Sequence of chain 1.A:
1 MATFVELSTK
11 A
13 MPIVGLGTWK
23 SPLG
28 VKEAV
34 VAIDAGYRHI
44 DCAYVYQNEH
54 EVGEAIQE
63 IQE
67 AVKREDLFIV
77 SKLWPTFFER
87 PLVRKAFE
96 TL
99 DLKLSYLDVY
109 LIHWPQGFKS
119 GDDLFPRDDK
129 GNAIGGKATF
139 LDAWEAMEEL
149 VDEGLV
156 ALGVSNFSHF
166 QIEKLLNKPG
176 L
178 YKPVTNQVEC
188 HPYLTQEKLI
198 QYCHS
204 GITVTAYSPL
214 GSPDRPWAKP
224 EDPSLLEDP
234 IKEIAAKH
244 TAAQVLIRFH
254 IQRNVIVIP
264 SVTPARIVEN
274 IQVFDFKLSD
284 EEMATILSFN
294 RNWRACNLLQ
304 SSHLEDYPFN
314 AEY

Binding-site contacts:
Ligand atom C1 contacts residue LEU301 of chain 1.A at 3.9 Å (hydrophobic).
Ligand atom N8 contacts residue TRP21 of chain 1.A at 4.0 Å.
Ligand atom O21 contacts residue TRP112 of chain 1.A at 3.0 Å (h-bond).
Ligand atom O23 contacts residue TRP21 of chain 1.A at 3.9 Å.
Ligand atom C13 contacts residue TRP21 of chain 1.A at 3.1 Å (hydrophobic).
Ligand atom C10 contacts residue TRP21 of chain 1.A at 3.5 Å (hydrophobic).
Ligand atom O23 contacts residue TRP220 of chain 1.A at 3.7 Å.
Ligand atom O21 contacts residue HIS111 of chain 1.A at 2.7 Å (h-bond).
Ligand atom O22 contacts residue HIS111 of chain 1.A at 2.8 Å (h-bond).
Ligand atom BR6 contacts residue ARG125 of chain 1.A at 3.9 Å.
Ligand atom BR4 contacts residue TRP80 of chain 1.A at 3.4 Å.
Ligand atom O22 contacts residue NAP1 of chain 1.B at 3.2 Å.
Ligand atom C9 contacts residue PHE123 of chain 1.A at 3.8 Å (hydrophobic).
Ligand atom C5 contacts residue GLN303 of chain 1.A at 3.8 Å.
Ligand atom C4 contacts residue PHE123 of chain 1.A at 3.7 Å (hydrophobic).
Ligand atom BR6 contacts residue GLN303 of chain 1.A at 4.0 Å.
Ligand atom O18 contacts residue PHE123 of chain 1.A at 3.1 Å.
Ligand atom C2 contacts residue LEU301 of chain 1.A at 3.4 Å (hydrophobic).
Ligand atom BR5 contacts residue PHE123 of chain 1.A at 4.1 Å.
Ligand atom BR5 contacts residue LEU301 of chain 1.A at 4.0 Å.
Ligand atom C4 contacts residue LEU301 of chain 1.A at 3.5 Å (hydrophobic).
Ligand atom O22 contacts residue TYR49 of chain 1.A at 2.9 Å (h-bond).
Ligand atom BR4 contacts residue LEU301 of chain 1.A at 3.8 Å.
Ligand atom C3 contacts residue GLN303 of chain 1.A at 3.8 Å.
Ligand atom C11 contacts residue TRP21 of chain 1.A at 3.5 Å (hydrophobic).
Ligand atom C19 contacts residue TRP21 of chain 1.A at 3.6 Å (hydrophobic).
Ligand atom BR7 contacts residue ARG125 of chain 1.A at 4.0 Å.
Ligand atom C2 contacts residue PHE123 of chain 1.A at 3.9 Å (hydrophobic).
Ligand atom O21 contacts residue TRP80 of chain 1.A at 4.1 Å.
Ligand atom O24 contacts residue GLN303 of chain 1.A at 4.0 Å.
Ligand atom C20 contacts residue NAP1 of chain 1.B at 3.5 Å.
Ligand atom BR5 contacts residue TRP80 of chain 1.A at 4.0 Å.
Ligand atom C20 contacts residue HIS111 of chain 1.A at 3.1 Å.
Ligand atom C7 contacts residue TRP220 of chain 1.A at 3.8 Å (hydrophobic).
Ligand atom O21 contacts residue NAP1 of chain 1.B at 3.2 Å (h-bond).
Ligand atom BR5 contacts residue PHE116 of chain 1.A at 3.4 Å.
Ligand atom C6 contacts residue LEU301 of chain 1.A at 4.0 Å (hydrophobic).
Ligand atom C19 contacts residue NAP1 of chain 1.B at 3.6 Å.
Ligand atom N12 contacts residue TRP21 of chain 1.A at 3.4 Å.
Ligand atom C6 contacts residue PHE123 of chain 1.A at 3.9 Å (hydrophobic).

The small molecule below binds the protein below.
Small molecule (SMILES): COc1c(Br)c(Br)c(Br)c(Br)c1Cn1c(=O)ccn(CC(=O)O)c1=O